Sequence of chain 1.B:
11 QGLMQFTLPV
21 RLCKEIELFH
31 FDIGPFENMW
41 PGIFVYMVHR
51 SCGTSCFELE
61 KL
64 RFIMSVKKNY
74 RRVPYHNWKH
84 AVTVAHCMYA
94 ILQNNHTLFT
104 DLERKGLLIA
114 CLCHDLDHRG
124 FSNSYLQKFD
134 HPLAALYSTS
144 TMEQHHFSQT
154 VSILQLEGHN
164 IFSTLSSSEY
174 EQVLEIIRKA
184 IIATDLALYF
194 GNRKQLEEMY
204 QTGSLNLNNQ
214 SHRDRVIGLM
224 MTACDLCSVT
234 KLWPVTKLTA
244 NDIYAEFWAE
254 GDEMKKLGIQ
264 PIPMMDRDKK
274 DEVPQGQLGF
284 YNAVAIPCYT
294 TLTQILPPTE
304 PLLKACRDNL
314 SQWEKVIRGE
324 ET

A protein and the small-molecule ligand that binds it are described below.
Small molecule (SMILES): Cc1c(Cl)cc(Cl)c2nc(CCc3nc4ccccc4[nH]c3=O)nn12

Binding-site contacts:
Ligand atom C17 contacts residue GLU275 of chain 1.B at 3.6 Å.
Ligand atom N6 contacts residue PHE283 of chain 1.B at 3.7 Å.
Ligand atom C11 contacts residue GLY279 of chain 1.B at 3.5 Å.
Ligand atom C19 contacts residue PRO266 of chain 1.B at 3.7 Å (hydrophobic).
Ligand atom N12 contacts residue TYR247 of chain 1.B at 2.6 Å (h-bond).
Ligand atom C20 contacts residue TYR247 of chain 1.B at 3.6 Å (hydrophobic).
Ligand atom C13 contacts residue MET267 of chain 1.B at 3.7 Å (hydrophobic).
Ligand atom C22 contacts residue TYR247 of chain 1.B at 3.6 Å (hydrophobic).
Ligand atom N14 contacts residue MET267 of chain 1.B at 3.6 Å.
Ligand atom N9 contacts residue PHE283 of chain 1.B at 3.8 Å.
Ligand atom C22 contacts residue MET267 of chain 1.B at 3.7 Å (hydrophobic).
Ligand atom C5 contacts residue PHE283 of chain 1.B at 3.6 Å (hydrophobic).
Ligand atom C10 contacts residue GLY279 of chain 1.B at 3.5 Å.
Ligand atom C23 contacts residue VAL232 of chain 1.B at 3.7 Å (hydrophobic).
Ligand atom N14 contacts residue GLY279 of chain 1.B at 3.8 Å.
Ligand atom N9 contacts residue PHE250 of chain 1.B at 3.4 Å.
Ligand atom C1 contacts residue PHE283 of chain 1.B at 3.6 Å (hydrophobic).
Ligand atom C1 contacts residue LEU229 of chain 1.B at 3.5 Å (hydrophobic).
Ligand atom C20 contacts residue GLN280 of chain 1.B at 3.8 Å.
Ligand atom C3 contacts residue ILE246 of chain 1.B at 3.6 Å (hydrophobic).
Ligand atom C17 contacts residue MET267 of chain 1.B at 3.8 Å (hydrophobic).
Ligand atom O21 contacts residue GLY279 of chain 1.B at 3.7 Å.
Ligand atom C13 contacts residue TYR247 of chain 1.B at 3.6 Å (hydrophobic).
Ligand atom C23 contacts residue GLN280 of chain 1.B at 3.6 Å.
Ligand atom CL24 contacts residue LEU229 of chain 1.B at 3.6 Å.
Ligand atom C4 contacts residue PHE283 of chain 1.B at 3.5 Å (hydrophobic).
Ligand atom C18 contacts residue GLY279 of chain 1.B at 3.5 Å.
Ligand atom C2 contacts residue PHE283 of chain 1.B at 3.7 Å (hydrophobic).
Ligand atom C20 contacts residue PHE283 of chain 1.B at 3.6 Å (hydrophobic).
Ligand atom C16 contacts residue TYR247 of chain 1.B at 3.5 Å (hydrophobic).
Ligand atom C23 contacts residue ILE246 of chain 1.B at 3.7 Å (hydrophobic).
Ligand atom N12 contacts residue MET267 of chain 1.B at 3.6 Å.
Ligand atom C10 contacts residue TYR247 of chain 1.B at 3.5 Å (hydrophobic).
Ligand atom C10 contacts residue MET267 of chain 1.B at 3.4 Å (hydrophobic).
Ligand atom C11 contacts residue MET267 of chain 1.B at 3.4 Å (hydrophobic).
Ligand atom C20 contacts residue GLY279 of chain 1.B at 3.7 Å.
Ligand atom N7 contacts residue GLN280 of chain 1.B at 3.0 Å (h-bond).
Ligand atom N12 contacts residue GLY279 of chain 1.B at 3.8 Å.
Ligand atom C16 contacts residue GLY279 of chain 1.B at 3.5 Å.
Ligand atom C3 contacts residue PHE283 of chain 1.B at 3.6 Å (hydrophobic).